Binding-site contacts:
Ligand atom C3 contacts residue TRP96 of chain 1.B at 3.0 Å (hydrophobic).
Ligand atom C1 contacts residue GLU101 of chain 1.B at 3.7 Å.
Ligand atom N2 contacts residue THR98 of chain 1.B at 3.4 Å (h-bond).
Ligand atom C5 contacts residue TRP72 of chain 1.B at 3.5 Å (hydrophobic).
Ligand atom O4 contacts residue TRP96 of chain 1.B at 3.0 Å (h-bond).
Ligand atom C4 contacts residue GLN95 of chain 1.B at 3.6 Å.
Ligand atom C7 contacts residue THR98 of chain 1.B at 3.5 Å.
Ligand atom O7 contacts residue GLU101 of chain 1.B at 3.0 Å (salt-bridge).
Ligand atom O6 contacts residue THR98 of chain 1.B at 2.9 Å (h-bond).
Ligand atom O7 contacts residue SER73 of chain 1.B at 3.5 Å.
Ligand atom O7 contacts residue ASN74 of chain 1.B at 2.8 Å (h-bond).
Ligand atom C8 contacts residue GLY102 of chain 1.B at 3.6 Å.
Ligand atom C6 contacts residue TRP96 of chain 1.B at 3.5 Å (hydrophobic).
Ligand atom C3 contacts residue LEU71 of chain 1.B at 3.6 Å (hydrophobic).
Ligand atom O3 contacts residue THR98 of chain 1.B at 2.7 Å (h-bond).
Ligand atom O1 contacts residue GLU101 of chain 1.B at 2.9 Å (salt-bridge).
Ligand atom O6 contacts residue ARG97 of chain 1.B at 3.7 Å.
Ligand atom O5 contacts residue TRP96 of chain 1.B at 3.3 Å.
Ligand atom C6 contacts residue GLY94 of chain 1.B at 3.4 Å.
Ligand atom C7 contacts residue GLY102 of chain 1.B at 3.5 Å.
Ligand atom O1 contacts residue TRP72 of chain 1.B at 3.7 Å.
Ligand atom N2 contacts residue LEU71 of chain 1.B at 2.9 Å (h-bond).
Ligand atom O3 contacts residue ASN74 of chain 1.B at 3.7 Å.
Ligand atom C4 contacts residue TRP96 of chain 1.B at 3.4 Å (hydrophobic).
Ligand atom C8 contacts residue THR98 of chain 1.B at 3.6 Å.
Ligand atom C8 contacts residue SER105 of chain 1.B at 3.6 Å.
Ligand atom C5 contacts residue GLN95 of chain 1.B at 3.6 Å.
Ligand atom C6 contacts residue ARG97 of chain 1.B at 3.6 Å.
Ligand atom O4 contacts residue GLN95 of chain 1.B at 2.6 Å (h-bond).
Ligand atom C6 contacts residue GLN95 of chain 1.B at 3.7 Å.
Ligand atom C7 contacts residue LEU71 of chain 1.B at 3.6 Å (hydrophobic).
Ligand atom C6 contacts residue ASN74 of chain 1.B at 3.4 Å.
Ligand atom C8 contacts residue LEU71 of chain 1.B at 3.5 Å (hydrophobic).
Ligand atom C1 contacts residue TRP96 of chain 1.B at 3.5 Å (hydrophobic).
Ligand atom C1 contacts residue EDO1 of chain 1.EA at 3.5 Å.
Ligand atom C5 contacts residue TRP96 of chain 1.B at 3.3 Å (hydrophobic).
Ligand atom O3 contacts residue TRP96 of chain 1.B at 3.6 Å.
Ligand atom O7 contacts residue GLY102 of chain 1.B at 2.6 Å (h-bond).
Ligand atom O4 contacts residue GLN95 of chain 1.B at 3.0 Å (h-bond).
Ligand atom O2 contacts residue EDO1 of chain 1.EA at 2.9 Å (h-bond).

Sequence of chain 1.B:
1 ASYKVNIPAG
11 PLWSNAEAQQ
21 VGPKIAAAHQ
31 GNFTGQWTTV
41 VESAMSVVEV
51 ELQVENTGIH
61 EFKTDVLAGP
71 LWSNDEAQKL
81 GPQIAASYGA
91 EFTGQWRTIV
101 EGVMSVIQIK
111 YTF

A small-molecule ligand and the protein it binds are described below.
Small molecule (SMILES): CC(=O)N[C@@H]1[C@@H](O)[C@H](O[C@@H]2O[C@H](CO)[C@@H](O[C@@H]3O[C@H](CO[C@H]4O[C@H](CO)[C@@H](O)[C@H](O)[C@@H]4O)[C@@H](O)[C@H](O[C@H]4O[C@H](CO)[C@@H](O)[C@H](O)[C@@H]4O)[C@@H]3O)[C@H](O)[C@H]2NC(C)=O)[C@@H](CO)O[C@H]1O